Sequence of chain 1.A:
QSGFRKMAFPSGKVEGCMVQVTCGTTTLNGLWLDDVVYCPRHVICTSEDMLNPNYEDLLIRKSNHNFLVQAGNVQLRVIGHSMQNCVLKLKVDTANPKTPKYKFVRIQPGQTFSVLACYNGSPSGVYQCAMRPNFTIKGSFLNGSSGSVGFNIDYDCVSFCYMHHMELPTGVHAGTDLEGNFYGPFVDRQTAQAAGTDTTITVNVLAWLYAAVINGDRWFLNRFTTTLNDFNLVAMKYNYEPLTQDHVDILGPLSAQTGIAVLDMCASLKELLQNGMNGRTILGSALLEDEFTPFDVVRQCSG

Binding-site contacts:
Ligand atom C6 contacts residue ASN143 of chain 1.A at 3.4 Å.
Ligand atom C22 contacts residue GLU167 of chain 1.A at 3.4 Å.
Ligand atom C10 contacts residue GLN190 of chain 1.A at 3.5 Å.
Ligand atom C4 contacts residue SER146 of chain 1.A at 3.1 Å.
Ligand atom F1 contacts residue GLU167 of chain 1.A at 2.8 Å.
Ligand atom O3 contacts residue MET166 of chain 1.A at 3.2 Å.
Ligand atom O3 contacts residue GLU167 of chain 1.A at 2.9 Å (salt-bridge).
Ligand atom C4 contacts residue HIS164 of chain 1.A at 3.8 Å.
Ligand atom O1 contacts residue HIS164 of chain 1.A at 2.7 Å (h-bond).
Ligand atom N5 contacts residue GLY144 of chain 1.A at 3.6 Å (h-bond).
Ligand atom N1 contacts residue HIS165 of chain 1.A at 2.9 Å (h-bond).
Ligand atom O1 contacts residue HIS173 of chain 1.A at 3.5 Å.
Ligand atom C20 contacts residue ARG189 of chain 1.A at 3.8 Å.
Ligand atom C2 contacts residue SER146 of chain 1.A at 2.4 Å.
Ligand atom F1 contacts residue LEU168 of chain 1.A at 3.5 Å.
Ligand atom F2 contacts residue THR191 of chain 1.A at 3.0 Å.
Ligand atom O1 contacts residue GLU167 of chain 1.A at 3.6 Å.
Ligand atom C21 contacts residue GLU167 of chain 1.A at 3.6 Å.
Ligand atom C1 contacts residue HIS165 of chain 1.A at 3.6 Å.
Ligand atom C19 contacts residue MET50 of chain 1.A at 3.8 Å (hydrophobic).
Ligand atom O1 contacts residue PHE141 of chain 1.A at 3.5 Å.
Ligand atom C16 contacts residue GLU167 of chain 1.A at 3.5 Å.
Ligand atom O4 contacts residue GLN190 of chain 1.A at 3.5 Å.
Ligand atom C3 contacts residue SER146 of chain 1.A at 1.4 Å.
Ligand atom C19 contacts residue HIS42 of chain 1.A at 3.5 Å.
Ligand atom C4 contacts residue SER145 of chain 1.A at 3.6 Å.
Ligand atom C8 contacts residue HIS164 of chain 1.A at 3.7 Å.
Ligand atom N1 contacts residue SER146 of chain 1.A at 2.7 Å (h-bond).
Ligand atom F3 contacts residue PRO169 of chain 1.A at 3.6 Å.
Ligand atom C7 contacts residue ASN143 of chain 1.A at 3.5 Å.
Ligand atom F3 contacts residue GLU167 of chain 1.A at 3.4 Å.
Ligand atom F2 contacts residue GLN193 of chain 1.A at 3.2 Å.
Ligand atom C9 contacts residue HIS165 of chain 1.A at 3.4 Å.
Ligand atom N4 contacts residue GLU167 of chain 1.A at 2.9 Å (salt-bridge).
Ligand atom N5 contacts residue SER145 of chain 1.A at 3.6 Å (h-bond).
Ligand atom N2 contacts residue GLU167 of chain 1.A at 3.1 Å (salt-bridge).
Ligand atom C20 contacts residue MET166 of chain 1.A at 3.3 Å (hydrophobic).
Ligand atom N5 contacts residue SER146 of chain 1.A at 2.3 Å (h-bond).
Ligand atom N2 contacts residue PHE141 of chain 1.A at 3.3 Å (h-bond).
Ligand atom C8 contacts residue GLU167 of chain 1.A at 3.5 Å.

The small molecule below binds the protein below.
Small molecule (SMILES): [H]/N=C/[C@H](C[C@@H]1CCNC1=O)NC(=O)[C@@H]1[C@@H]2[C@H](CN1C(=O)[C@@H](NC(=O)C(F)(F)F)C(C)(C)C)C2(C)C